Sequence of chain 1.C:
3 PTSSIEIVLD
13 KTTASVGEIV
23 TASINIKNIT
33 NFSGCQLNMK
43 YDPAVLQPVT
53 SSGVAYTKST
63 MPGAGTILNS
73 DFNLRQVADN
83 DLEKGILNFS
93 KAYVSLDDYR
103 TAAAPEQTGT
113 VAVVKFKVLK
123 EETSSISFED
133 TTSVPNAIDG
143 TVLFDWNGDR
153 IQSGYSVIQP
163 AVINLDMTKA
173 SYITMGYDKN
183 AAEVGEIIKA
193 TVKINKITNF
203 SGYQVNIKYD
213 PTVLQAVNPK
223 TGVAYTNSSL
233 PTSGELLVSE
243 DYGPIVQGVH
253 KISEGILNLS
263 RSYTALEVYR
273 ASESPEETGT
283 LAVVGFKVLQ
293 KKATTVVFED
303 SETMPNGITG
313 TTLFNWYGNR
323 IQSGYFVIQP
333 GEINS

Binding-site contacts:
Ligand atom C1 contacts residue SER129 of chain 1.C at 4.2 Å.
Ligand atom O1 contacts residue SER127 of chain 1.C at 3.0 Å (h-bond).
Ligand atom C1 contacts residue GLU131 of chain 1.C at 3.6 Å.
Ligand atom C2 contacts residue SER127 of chain 1.C at 3.2 Å.
Ligand atom C3 contacts residue LYS42 of chain 1.C at 3.7 Å.
Ligand atom O1 contacts residue ILE128 of chain 1.C at 4.0 Å.
Ligand atom O1 contacts residue SER129 of chain 1.C at 3.6 Å.
Ligand atom O3 contacts residue TYR43 of chain 1.C at 3.5 Å (h-bond).
Ligand atom O1 contacts residue LYS42 of chain 1.C at 4.2 Å.
Ligand atom O1 contacts residue GLU131 of chain 1.C at 4.1 Å.
Ligand atom C2 contacts residue LYS42 of chain 1.C at 3.7 Å.
Ligand atom C1 contacts residue LYS42 of chain 1.C at 3.5 Å.
Ligand atom C2 contacts residue TYR43 of chain 1.C at 4.0 Å (hydrophobic).
Ligand atom O3 contacts residue LYS42 of chain 1.C at 2.9 Å (salt-bridge).
Ligand atom C3 contacts residue TYR43 of chain 1.C at 4.4 Å (hydrophobic).
Ligand atom O3 contacts residue ASP44 of chain 1.C at 3.7 Å.
Ligand atom C1 contacts residue SER127 of chain 1.C at 3.8 Å.
Ligand atom C2 contacts residue ASP44 of chain 1.C at 4.3 Å.

A protein and the small-molecule ligand that binds it are described below.
Small molecule (SMILES): OCCCO